Sequence of chain 1.C:
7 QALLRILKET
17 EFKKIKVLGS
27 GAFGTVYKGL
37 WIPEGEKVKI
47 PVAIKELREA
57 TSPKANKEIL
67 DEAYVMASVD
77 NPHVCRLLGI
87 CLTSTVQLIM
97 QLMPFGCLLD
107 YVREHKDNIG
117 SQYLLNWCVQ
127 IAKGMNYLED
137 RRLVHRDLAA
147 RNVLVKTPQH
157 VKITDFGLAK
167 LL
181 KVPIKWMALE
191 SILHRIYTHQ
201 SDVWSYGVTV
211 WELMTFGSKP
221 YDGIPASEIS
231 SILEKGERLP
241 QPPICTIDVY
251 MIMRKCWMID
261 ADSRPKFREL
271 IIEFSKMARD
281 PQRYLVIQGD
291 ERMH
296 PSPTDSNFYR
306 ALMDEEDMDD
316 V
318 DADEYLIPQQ

Binding-site contacts:
Ligand atom O3G contacts residue ALA28 of chain 1.C at 3.2 Å (h-bond).
Ligand atom O2A contacts residue MG1 of chain 1.I at 2.0 Å.
Ligand atom O1B contacts residue MG1 of chain 1.I at 2.0 Å.
Ligand atom C5' contacts residue VAL32 of chain 1.C at 3.6 Å (hydrophobic).
Ligand atom PA contacts residue LYS51 of chain 1.C at 3.3 Å.
Ligand atom N6 contacts residue LEU150 of chain 1.C at 3.6 Å.
Ligand atom C5 contacts residue LEU150 of chain 1.C at 3.5 Å (hydrophobic).
Ligand atom O2A contacts residue ASP161 of chain 1.C at 2.8 Å (salt-bridge).
Ligand atom O1B contacts residue ARG147 of chain 1.C at 3.5 Å (salt-bridge).
Ligand atom O4' contacts residue VAL32 of chain 1.C at 3.4 Å.
Ligand atom O1A contacts residue VAL32 of chain 1.C at 3.6 Å.
Ligand atom O2G contacts residue ASP161 of chain 1.C at 2.7 Å (salt-bridge).
Ligand atom N6 contacts residue GLN97 of chain 1.C at 3.0 Å (h-bond).
Ligand atom O1A contacts residue LYS51 of chain 1.C at 3.1 Å (salt-bridge).
Ligand atom O2A contacts residue LYS51 of chain 1.C at 2.6 Å (salt-bridge).
Ligand atom O3G contacts residue PHE29 of chain 1.C at 3.2 Å.
Ligand atom O2G contacts residue MG1 of chain 1.I at 1.9 Å.
Ligand atom C5' contacts residue GLY25 of chain 1.C at 3.6 Å.
Ligand atom PG contacts residue MG1 of chain 1.I at 3.3 Å.
Ligand atom O5' contacts residue VAL32 of chain 1.C at 3.5 Å.
Ligand atom O2G contacts residue ASN148 of chain 1.C at 2.8 Å (h-bond).
Ligand atom O1B contacts residue ASN148 of chain 1.C at 3.0 Å (h-bond).
Ligand atom O3A contacts residue GLY27 of chain 1.C at 3.3 Å.
Ligand atom C2 contacts residue MET99 of chain 1.C at 3.2 Å (hydrophobic).
Ligand atom PB contacts residue MG1 of chain 1.I at 3.2 Å.
Ligand atom C6 contacts residue LEU150 of chain 1.C at 3.6 Å (hydrophobic).
Ligand atom O1G contacts residue ASN148 of chain 1.C at 3.2 Å (h-bond).
Ligand atom O2' contacts residue CYS103 of chain 1.C at 3.4 Å (h-bond).
Ligand atom PG contacts residue PHE29 of chain 1.C at 3.5 Å.
Ligand atom PA contacts residue MG1 of chain 1.I at 3.3 Å.
Ligand atom N1 contacts residue MET99 of chain 1.C at 2.9 Å (h-bond).
Ligand atom O1G contacts residue ARG147 of chain 1.C at 2.9 Å (salt-bridge).
Ligand atom O2G contacts residue PHE29 of chain 1.C at 3.3 Å.
Ligand atom O3A contacts residue MG1 of chain 1.I at 3.5 Å.
Ligand atom N3B contacts residue MG1 of chain 1.I at 3.6 Å.
Ligand atom N7 contacts residue LEU150 of chain 1.C at 3.5 Å.
Ligand atom O1A contacts residue GLY27 of chain 1.C at 3.3 Å (h-bond).
Ligand atom O1G contacts residue ASP143 of chain 1.C at 2.8 Å (salt-bridge).
Ligand atom O1A contacts residue GLY30 of chain 1.C at 3.4 Å (h-bond).
Ligand atom N3B contacts residue ARG147 of chain 1.C at 3.3 Å.

The small molecule below binds the protein below.
Small molecule (SMILES): Nc1ncnc2c1ncn2[C@@H]1O[C@H](CO[P](=O)(O)O[P](=O)(O)NP(=O)(O)O)[C@@H](O)[C@H]1O